The small molecule below binds the protein below.
Small molecule (SMILES): CC(=O)N[C@@H]1[C@@H](O[C@@H]2O[C@H](CO)[C@H](O)[C@H](O[C@]3(C(=O)O)C[C@H](O)[C@@H](NC(C)=O)[C@H]([C@H](O)[C@H](O)CO)O3)[C@H]2O)[C@H](O)[C@@H](CO[C@]2(C(=O)O)C[C@H](O)[C@@H](NC(C)=O)[C@H]([C@H](O)[C@H](O)CO)O2)O[C@H]1O

Sequence of chain 1.A:
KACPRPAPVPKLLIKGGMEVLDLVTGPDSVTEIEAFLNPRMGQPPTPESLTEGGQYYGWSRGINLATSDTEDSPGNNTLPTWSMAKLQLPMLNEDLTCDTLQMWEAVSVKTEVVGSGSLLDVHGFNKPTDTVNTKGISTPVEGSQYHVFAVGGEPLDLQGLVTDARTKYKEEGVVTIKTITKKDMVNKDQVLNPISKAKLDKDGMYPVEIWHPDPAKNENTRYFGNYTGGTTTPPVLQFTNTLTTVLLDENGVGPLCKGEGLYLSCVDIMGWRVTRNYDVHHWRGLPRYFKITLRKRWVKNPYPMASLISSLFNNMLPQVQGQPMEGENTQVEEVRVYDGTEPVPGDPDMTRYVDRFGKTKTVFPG

Binding-site contacts:
Ligand atom C1 contacts residue ARG77 of chain 1.A at 3.6 Å.
Ligand atom C3 contacts residue HIS298 of chain 1.A at 3.6 Å.
Ligand atom C11 contacts residue ASP85 of chain 1.B at 4.0 Å.
Ligand atom C4 contacts residue TYR72 of chain 1.A at 3.8 Å (hydrophobic).
Ligand atom O6 contacts residue ASN93 of chain 1.A at 3.0 Å (h-bond).
Ligand atom C2 contacts residue GLY78 of chain 1.A at 3.9 Å.
Ligand atom C1 contacts residue LYS186 of chain 1.A at 3.9 Å.
Ligand atom O4 contacts residue ILE79 of chain 1.A at 4.0 Å.
Ligand atom C6 contacts residue TYR72 of chain 1.A at 4.0 Å (hydrophobic).
Ligand atom O4 contacts residue VAL296 of chain 1.A at 3.9 Å.
Ligand atom O1B contacts residue TYR72 of chain 1.A at 4.1 Å.
Ligand atom C1 contacts residue TYR72 of chain 1.A at 4.1 Å (hydrophobic).
Ligand atom O1A contacts residue SER89 of chain 1.A at 3.1 Å (h-bond).
Ligand atom O1A contacts residue TYR72 of chain 1.A at 3.5 Å.
Ligand atom O1A contacts residue LYS186 of chain 1.A at 2.8 Å (salt-bridge).
Ligand atom C1 contacts residue GLY78 of chain 1.A at 3.7 Å.
Ligand atom O1B contacts residue SER89 of chain 1.A at 3.1 Å (h-bond).
Ligand atom C5 contacts residue TYR72 of chain 1.A at 3.9 Å (hydrophobic).
Ligand atom O10 contacts residue THR291 of chain 1.A at 4.3 Å.
Ligand atom C4 contacts residue ASN93 of chain 1.A at 4.2 Å.
Ligand atom C1 contacts residue SER89 of chain 1.A at 3.5 Å.
Ligand atom O4 contacts residue ASN80 of chain 1.A at 4.3 Å.
Ligand atom O1A contacts residue ARG77 of chain 1.A at 3.2 Å (salt-bridge).
Ligand atom C3 contacts residue VAL296 of chain 1.A at 3.7 Å (hydrophobic).
Ligand atom O4 contacts residue THR291 of chain 1.A at 3.5 Å.
Ligand atom N5 contacts residue TYR72 of chain 1.A at 3.4 Å (h-bond).
Ligand atom C3 contacts residue GLY78 of chain 1.A at 3.6 Å.
Ligand atom C4 contacts residue GLY78 of chain 1.A at 3.4 Å.
Ligand atom O1A contacts residue HIS298 of chain 1.A at 3.9 Å.
Ligand atom O3 contacts residue GLY78 of chain 1.A at 3.3 Å.
Ligand atom O8 contacts residue TYR72 of chain 1.A at 4.3 Å.
Ligand atom O1A contacts residue GLY78 of chain 1.A at 3.2 Å (h-bond).
Ligand atom C3 contacts residue GLY78 of chain 1.A at 4.0 Å.
Ligand atom O8 contacts residue ARG77 of chain 1.A at 3.2 Å (salt-bridge).
Ligand atom O1B contacts residue ARG77 of chain 1.A at 2.9 Å (salt-bridge).
Ligand atom C6 contacts residue ASN93 of chain 1.A at 3.0 Å.
Ligand atom C4 contacts residue HIS298 of chain 1.A at 3.2 Å.
Ligand atom O4 contacts residue GLY78 of chain 1.A at 3.1 Å.
Ligand atom C5 contacts residue ASN93 of chain 1.A at 3.6 Å.
Ligand atom O4 contacts residue HIS298 of chain 1.A at 2.7 Å (h-bond).

Sequence of chain 1.B:
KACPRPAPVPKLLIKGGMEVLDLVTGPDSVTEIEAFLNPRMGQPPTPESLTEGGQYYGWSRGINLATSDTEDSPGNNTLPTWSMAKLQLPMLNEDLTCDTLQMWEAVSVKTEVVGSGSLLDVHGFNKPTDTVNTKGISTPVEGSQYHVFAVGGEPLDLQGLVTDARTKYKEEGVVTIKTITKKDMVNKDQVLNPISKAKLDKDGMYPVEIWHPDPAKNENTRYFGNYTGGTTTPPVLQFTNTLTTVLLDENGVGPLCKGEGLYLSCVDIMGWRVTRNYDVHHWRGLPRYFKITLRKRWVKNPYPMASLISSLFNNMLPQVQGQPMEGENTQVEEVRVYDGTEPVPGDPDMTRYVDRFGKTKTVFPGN